Sequence of chain 1.A:
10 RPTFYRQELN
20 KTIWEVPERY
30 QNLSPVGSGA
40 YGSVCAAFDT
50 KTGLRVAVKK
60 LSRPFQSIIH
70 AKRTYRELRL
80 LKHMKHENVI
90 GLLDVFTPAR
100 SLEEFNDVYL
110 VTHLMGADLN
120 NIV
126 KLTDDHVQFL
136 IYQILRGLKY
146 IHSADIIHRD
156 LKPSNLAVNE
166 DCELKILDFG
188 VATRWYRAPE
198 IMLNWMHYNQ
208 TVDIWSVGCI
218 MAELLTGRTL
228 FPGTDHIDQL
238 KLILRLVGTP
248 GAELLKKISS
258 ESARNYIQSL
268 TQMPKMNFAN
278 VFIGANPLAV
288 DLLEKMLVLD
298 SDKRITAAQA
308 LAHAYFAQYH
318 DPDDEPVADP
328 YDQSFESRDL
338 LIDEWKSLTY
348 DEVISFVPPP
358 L

Binding-site contacts:
Ligand atom C42 contacts residue VAL35 of chain 1.A at 3.7 Å (hydrophobic).
Ligand atom C24 contacts residue LEU172 of chain 1.A at 3.6 Å (hydrophobic).
Ligand atom C29 contacts residue LEU80 of chain 1.A at 3.7 Å (hydrophobic).
Ligand atom C7 contacts residue THR111 of chain 1.A at 3.1 Å.
Ligand atom C43 contacts residue VAL35 of chain 1.A at 3.0 Å (hydrophobic).
Ligand atom N8 contacts residue THR111 of chain 1.A at 2.9 Å (h-bond).
Ligand atom N6 contacts residue MET114 of chain 1.A at 3.1 Å (h-bond).
Ligand atom C21 contacts residue ASP173 of chain 1.A at 3.7 Å.
Ligand atom C13 contacts residue GLU76 of chain 1.A at 3.4 Å.
Ligand atom C34 contacts residue PHE174 of chain 1.A at 3.3 Å (hydrophobic).
Ligand atom C32 contacts residue ALA56 of chain 1.A at 3.6 Å (hydrophobic).
Ligand atom C4 contacts residue MET114 of chain 1.A at 3.5 Å (hydrophobic).
Ligand atom C15 contacts residue ASP173 of chain 1.A at 3.4 Å.
Ligand atom C18 contacts residue GLU76 of chain 1.A at 3.4 Å.
Ligand atom N6 contacts residue HIS112 of chain 1.A at 3.4 Å (h-bond).
Ligand atom C7 contacts residue HIS112 of chain 1.A at 3.1 Å.
Ligand atom C29 contacts residue LYS58 of chain 1.A at 3.7 Å.
Ligand atom O26 contacts residue ILE171 of chain 1.A at 3.5 Å.
Ligand atom O16 contacts residue ASP173 of chain 1.A at 3.1 Å (salt-bridge).
Ligand atom C32 contacts residue LYS58 of chain 1.A at 3.7 Å.
Ligand atom N39 contacts residue VAL35 of chain 1.A at 3.5 Å (h-bond).
Ligand atom C25 contacts residue VAL88 of chain 1.A at 3.5 Å (hydrophobic).
Ligand atom C25 contacts residue ILE171 of chain 1.A at 3.7 Å (hydrophobic).
Ligand atom N14 contacts residue GLU76 of chain 1.A at 2.8 Å (salt-bridge).
Ligand atom C22 contacts residue ASP173 of chain 1.A at 3.5 Å.
Ligand atom C33 contacts residue PHE174 of chain 1.A at 3.4 Å (hydrophobic).
Ligand atom C1 contacts residue MET114 of chain 1.A at 3.2 Å (hydrophobic).
Ligand atom O16 contacts residue LEU172 of chain 1.A at 3.5 Å.
Ligand atom O26 contacts residue HIS153 of chain 1.A at 3.6 Å.
Ligand atom C13 contacts residue LYS58 of chain 1.A at 3.7 Å.
Ligand atom N8 contacts residue ILE89 of chain 1.A at 3.7 Å.
Ligand atom N6 contacts residue ALA56 of chain 1.A at 3.6 Å.
Ligand atom C35 contacts residue PHE174 of chain 1.A at 3.7 Å (hydrophobic).
Ligand atom C17 contacts residue ASP173 of chain 1.A at 3.6 Å.
Ligand atom C24 contacts residue ILE171 of chain 1.A at 3.6 Å (hydrophobic).
Ligand atom C7 contacts residue ALA56 of chain 1.A at 3.7 Å (hydrophobic).
Ligand atom C29 contacts residue GLU76 of chain 1.A at 3.5 Å.
Ligand atom C25 contacts residue MET83 of chain 1.A at 3.3 Å (hydrophobic).
Ligand atom C27 contacts residue MET83 of chain 1.A at 3.7 Å (hydrophobic).
Ligand atom C27 contacts residue HIS153 of chain 1.A at 3.6 Å.

A protein and the small-molecule ligand that binds it are described below.
Small molecule (SMILES): COc1cc2ncnc(Nc3cc(NC(=O)c4ccnc(N5CCOCC5)c4)ccc3C)c2cc1OCCN1CCCC1